Binding-site contacts:
Ligand atom C5B contacts residue TYR128 of chain 4.A at 4.0 Å (hydrophobic).
Ligand atom C5C contacts residue VAL191 of chain 4.A at 3.8 Å (hydrophobic).
Ligand atom C1B contacts residue TYR128 of chain 4.A at 3.6 Å (hydrophobic).
Ligand atom O1B contacts residue TYR128 of chain 4.A at 3.4 Å (h-bond).
Ligand atom C5B contacts residue PHE186 of chain 4.A at 3.9 Å (hydrophobic).
Ligand atom C4A contacts residue PRO174 of chain 4.A at 3.1 Å (hydrophobic).
Ligand atom C5 contacts residue LEU106 of chain 4.A at 3.8 Å (hydrophobic).
Ligand atom N2 contacts residue LEU106 of chain 4.A at 3.8 Å.
Ligand atom C4C contacts residue VAL191 of chain 4.A at 3.0 Å (hydrophobic).
Ligand atom C5A contacts residue ALA150 of chain 4.A at 3.6 Å (hydrophobic).
Ligand atom C4 contacts residue TYR197 of chain 4.A at 3.8 Å (hydrophobic).
Ligand atom C1B contacts residue VAL188 of chain 4.A at 3.8 Å (hydrophobic).
Ligand atom N3A contacts residue PHE186 of chain 4.A at 4.0 Å.
Ligand atom N3A contacts residue PRO174 of chain 4.A at 3.7 Å.
Ligand atom C1C contacts residue TYR128 of chain 4.A at 3.7 Å (hydrophobic).
Ligand atom C4B contacts residue PHE186 of chain 4.A at 3.6 Å (hydrophobic).
Ligand atom C5B contacts residue MET224 of chain 4.A at 3.9 Å (hydrophobic).
Ligand atom C4 contacts residue LEU106 of chain 4.A at 3.9 Å (hydrophobic).
Ligand atom C2A contacts residue TYR152 of chain 4.A at 3.6 Å (hydrophobic).
Ligand atom C3B contacts residue TYR152 of chain 4.A at 3.7 Å (hydrophobic).
Ligand atom C4B contacts residue TYR152 of chain 4.A at 3.8 Å (hydrophobic).
Ligand atom C4C contacts residue VAL188 of chain 4.A at 3.7 Å (hydrophobic).
Ligand atom O1B contacts residue ILE104 of chain 4.A at 3.9 Å.
Ligand atom O1 contacts residue MET221 of chain 4.A at 3.8 Å.
Ligand atom N3A contacts residue ALA24 of chain 4.C at 3.8 Å.
Ligand atom C2C contacts residue MET221 of chain 4.A at 3.8 Å (hydrophobic).
Ligand atom C2B contacts residue VAL188 of chain 4.A at 3.5 Å (hydrophobic).
Ligand atom C5A contacts residue VAL176 of chain 4.A at 3.6 Å (hydrophobic).
Ligand atom C6B contacts residue TYR128 of chain 4.A at 3.3 Å (hydrophobic).
Ligand atom O1A contacts residue PHE186 of chain 4.A at 3.0 Å.
Ligand atom C5A contacts residue PHE186 of chain 4.A at 3.5 Å (hydrophobic).
Ligand atom C6B contacts residue ILE104 of chain 4.A at 3.6 Å (hydrophobic).
Ligand atom N3A contacts residue TYR152 of chain 4.A at 3.5 Å.
Ligand atom C2C contacts residue TYR197 of chain 4.A at 3.7 Å (hydrophobic).
Ligand atom C1B contacts residue ILE104 of chain 4.A at 4.0 Å (hydrophobic).
Ligand atom C3B contacts residue VAL188 of chain 4.A at 3.8 Å (hydrophobic).
Ligand atom C3C contacts residue TYR128 of chain 4.A at 3.4 Å (hydrophobic).
Ligand atom O1 contacts residue LEU106 of chain 4.A at 3.8 Å.
Ligand atom C2A contacts residue PHE186 of chain 4.A at 3.3 Å (hydrophobic).
Ligand atom C1C contacts residue LEU106 of chain 4.A at 3.8 Å (hydrophobic).

This protein binds this small molecule.
Small molecule (SMILES): Cc1cc(CCCCCOc2ccc(C3=NCCO3)cc2)on1

Sequence of chain 4.A:
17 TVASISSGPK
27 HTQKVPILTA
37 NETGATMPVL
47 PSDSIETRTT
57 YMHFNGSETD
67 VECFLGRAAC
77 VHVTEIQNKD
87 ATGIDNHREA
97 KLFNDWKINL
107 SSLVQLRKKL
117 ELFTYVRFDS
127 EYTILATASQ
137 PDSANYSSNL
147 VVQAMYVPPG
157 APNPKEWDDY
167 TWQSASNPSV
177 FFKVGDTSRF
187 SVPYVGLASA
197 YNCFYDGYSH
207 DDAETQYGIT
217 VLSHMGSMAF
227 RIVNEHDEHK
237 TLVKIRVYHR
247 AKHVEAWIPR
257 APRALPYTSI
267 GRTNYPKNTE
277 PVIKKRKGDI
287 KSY

Sequence of chain 4.C:
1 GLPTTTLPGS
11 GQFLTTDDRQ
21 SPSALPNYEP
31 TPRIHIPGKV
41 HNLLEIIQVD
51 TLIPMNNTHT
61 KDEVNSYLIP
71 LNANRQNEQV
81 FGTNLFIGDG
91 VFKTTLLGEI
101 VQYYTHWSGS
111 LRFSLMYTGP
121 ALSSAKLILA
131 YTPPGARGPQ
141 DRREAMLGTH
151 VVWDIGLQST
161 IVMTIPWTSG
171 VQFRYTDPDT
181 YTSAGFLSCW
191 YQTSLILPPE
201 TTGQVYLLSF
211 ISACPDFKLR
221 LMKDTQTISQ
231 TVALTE